Binding-site contacts:
Ligand atom CAW contacts residue SER174 of chain 2.A at 3.9 Å.
Ligand atom OAM contacts residue UDP1 of chain 2.C at 3.5 Å (h-bond).
Ligand atom CAF contacts residue PRO173 of chain 2.A at 4.0 Å (hydrophobic).
Ligand atom CAJ contacts residue HIS172 of chain 2.A at 3.8 Å.
Ligand atom CAN contacts residue UDP1 of chain 2.C at 3.5 Å.
Ligand atom OAK contacts residue HIS172 of chain 2.A at 3.6 Å.
Ligand atom CAB contacts residue HIS287 of chain 2.A at 4.0 Å.
Ligand atom OAS contacts residue HIS172 of chain 2.A at 3.2 Å (h-bond).
Ligand atom OAH contacts residue ASP265 of chain 2.A at 2.6 Å (salt-bridge).
Ligand atom OAU contacts residue TRP239 of chain 2.A at 3.6 Å (h-bond).
Ligand atom OAQ contacts residue GLU242 of chain 2.A at 2.6 Å (salt-bridge).
Ligand atom CAR contacts residue TRP239 of chain 2.A at 3.7 Å (hydrophobic).
Ligand atom CAX contacts residue LEU268 of chain 2.A at 3.9 Å (hydrophobic).
Ligand atom OAH contacts residue ALA282 of chain 2.A at 3.9 Å.
Ligand atom CAT contacts residue TYR203 of chain 2.A at 3.7 Å (hydrophobic).
Ligand atom CAP contacts residue TRP239 of chain 2.A at 3.6 Å (hydrophobic).
Ligand atom OAQ contacts residue HIS172 of chain 2.A at 2.8 Å (h-bond).
Ligand atom CAP contacts residue GLU242 of chain 2.A at 3.3 Å.
Ligand atom CAW contacts residue LEU268 of chain 2.A at 3.7 Å (hydrophobic).
Ligand atom NAO contacts residue UDP1 of chain 2.C at 2.5 Å (h-bond).
Ligand atom CAT contacts residue THR184 of chain 2.A at 3.2 Å.
Ligand atom OAU contacts residue THR184 of chain 2.A at 2.7 Å (h-bond).
Ligand atom OAG contacts residue ASP265 of chain 2.A at 4.0 Å.
Ligand atom CAT contacts residue GLU242 of chain 2.A at 3.5 Å.
Ligand atom CAP contacts residue HIS172 of chain 2.A at 3.9 Å.
Ligand atom CAN contacts residue TRP239 of chain 2.A at 3.8 Å (hydrophobic).
Ligand atom CAV contacts residue SER174 of chain 2.A at 3.5 Å.
Ligand atom CAB contacts residue UDP1 of chain 2.C at 3.6 Å.
Ligand atom CAR contacts residue HIS172 of chain 2.A at 3.9 Å.
Ligand atom CAR contacts residue GLU242 of chain 2.A at 4.0 Å.
Ligand atom OAG contacts residue HIS287 of chain 2.A at 3.4 Å.
Ligand atom CAA contacts residue UDP1 of chain 2.C at 3.3 Å.
Ligand atom CBA contacts residue LEU268 of chain 2.A at 3.8 Å (hydrophobic).
Ligand atom OAU contacts residue PHE175 of chain 2.A at 3.4 Å.
Ligand atom OAK contacts residue SER174 of chain 2.A at 4.0 Å.
Ligand atom CAD contacts residue ASP265 of chain 2.A at 3.1 Å.
Ligand atom CAL contacts residue HIS172 of chain 2.A at 3.9 Å.
Ligand atom CAT contacts residue TRP239 of chain 2.A at 3.6 Å (hydrophobic).
Ligand atom OAI contacts residue MET205 of chain 2.A at 3.6 Å.
Ligand atom CAL contacts residue UDP1 of chain 2.C at 4.0 Å.

Sequence of chain 2.A:
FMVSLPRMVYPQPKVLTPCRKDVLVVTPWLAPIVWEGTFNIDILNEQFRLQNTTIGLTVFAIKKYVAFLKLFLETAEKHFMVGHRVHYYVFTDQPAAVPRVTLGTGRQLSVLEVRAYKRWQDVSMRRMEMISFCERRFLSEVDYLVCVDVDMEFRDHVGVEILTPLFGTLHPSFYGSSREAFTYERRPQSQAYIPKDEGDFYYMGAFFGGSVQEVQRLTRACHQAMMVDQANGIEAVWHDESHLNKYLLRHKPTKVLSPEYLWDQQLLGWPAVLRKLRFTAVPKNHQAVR

A protein and the small-molecule ligand that binds it are described below.
Small molecule (SMILES): CCCCCCCCO[C@@H]1O[C@H](CO)[C@H](O)[C@H](N)[C@H]1O[C@H]1C[C@H](O)[C@H](O)[C@H](C)O1